Sequence of chain 1.G:
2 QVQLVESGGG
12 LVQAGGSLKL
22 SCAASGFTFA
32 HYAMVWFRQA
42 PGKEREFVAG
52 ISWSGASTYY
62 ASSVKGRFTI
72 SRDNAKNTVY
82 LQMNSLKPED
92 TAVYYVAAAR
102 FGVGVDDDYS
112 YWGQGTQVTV

The protein below binds the small molecule below.
Small molecule (SMILES): CC(=O)N[C@@H]1[C@@H](O)[C@H](O)[C@@H](CO)O[C@H]1O

Binding-site contacts:
Ligand atom C2 contacts residue GLU70 of chain 1.B at 4.3 Å.
Ligand atom O7 contacts residue SER69 of chain 1.B at 3.2 Å.
Ligand atom N2 contacts residue SER69 of chain 1.B at 4.1 Å.
Ligand atom C7 contacts residue SER69 of chain 1.B at 3.7 Å.
Ligand atom C5 contacts residue ASN67 of chain 1.B at 3.7 Å.
Ligand atom N2 contacts residue GLU70 of chain 1.B at 3.6 Å.
Ligand atom C7 contacts residue GLU70 of chain 1.B at 4.0 Å.
Ligand atom O5 contacts residue ASN67 of chain 1.B at 2.4 Å (h-bond).
Ligand atom C2 contacts residue ASN67 of chain 1.B at 2.5 Å.
Ligand atom C1 contacts residue GLU70 of chain 1.B at 3.7 Å.
Ligand atom C2 contacts residue SER69 of chain 1.B at 4.1 Å.
Ligand atom N2 contacts residue ASN67 of chain 1.B at 2.9 Å (h-bond).
Ligand atom C7 contacts residue ASN67 of chain 1.B at 4.0 Å.
Ligand atom C4 contacts residue ASN67 of chain 1.B at 4.3 Å.
Ligand atom C6 contacts residue ASN67 of chain 1.B at 4.5 Å.
Ligand atom C8 contacts residue GLN2 of chain 1.G at 4.3 Å.
Ligand atom C8 contacts residue GLU70 of chain 1.B at 3.7 Å.
Ligand atom O6 contacts residue ASN67 of chain 1.B at 3.7 Å.
Ligand atom C1 contacts residue ASN67 of chain 1.B at 1.4 Å.
Ligand atom C3 contacts residue ASN67 of chain 1.B at 3.8 Å.

Sequence of chain 1.B:
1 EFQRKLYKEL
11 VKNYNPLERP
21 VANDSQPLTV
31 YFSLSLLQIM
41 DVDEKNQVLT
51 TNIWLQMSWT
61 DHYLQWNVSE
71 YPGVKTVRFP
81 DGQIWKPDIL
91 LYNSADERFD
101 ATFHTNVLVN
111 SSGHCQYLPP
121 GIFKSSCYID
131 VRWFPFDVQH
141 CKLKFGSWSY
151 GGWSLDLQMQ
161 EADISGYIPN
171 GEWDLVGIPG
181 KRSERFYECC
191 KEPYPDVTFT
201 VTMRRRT